Sequence of chain 60.A:
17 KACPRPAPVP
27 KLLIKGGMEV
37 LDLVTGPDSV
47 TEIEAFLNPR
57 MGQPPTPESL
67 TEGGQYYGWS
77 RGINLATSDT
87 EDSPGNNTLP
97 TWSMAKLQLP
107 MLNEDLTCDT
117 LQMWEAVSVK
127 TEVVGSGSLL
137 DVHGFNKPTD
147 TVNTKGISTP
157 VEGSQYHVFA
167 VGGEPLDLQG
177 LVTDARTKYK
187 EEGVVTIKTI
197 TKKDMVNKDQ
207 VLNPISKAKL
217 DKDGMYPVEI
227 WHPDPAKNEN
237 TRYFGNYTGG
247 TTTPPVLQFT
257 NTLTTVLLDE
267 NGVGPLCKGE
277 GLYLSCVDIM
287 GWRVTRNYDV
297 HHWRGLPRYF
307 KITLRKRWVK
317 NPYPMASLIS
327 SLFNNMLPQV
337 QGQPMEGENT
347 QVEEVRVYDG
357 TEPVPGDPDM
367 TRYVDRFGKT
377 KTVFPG

Sequence of chain 60.E:
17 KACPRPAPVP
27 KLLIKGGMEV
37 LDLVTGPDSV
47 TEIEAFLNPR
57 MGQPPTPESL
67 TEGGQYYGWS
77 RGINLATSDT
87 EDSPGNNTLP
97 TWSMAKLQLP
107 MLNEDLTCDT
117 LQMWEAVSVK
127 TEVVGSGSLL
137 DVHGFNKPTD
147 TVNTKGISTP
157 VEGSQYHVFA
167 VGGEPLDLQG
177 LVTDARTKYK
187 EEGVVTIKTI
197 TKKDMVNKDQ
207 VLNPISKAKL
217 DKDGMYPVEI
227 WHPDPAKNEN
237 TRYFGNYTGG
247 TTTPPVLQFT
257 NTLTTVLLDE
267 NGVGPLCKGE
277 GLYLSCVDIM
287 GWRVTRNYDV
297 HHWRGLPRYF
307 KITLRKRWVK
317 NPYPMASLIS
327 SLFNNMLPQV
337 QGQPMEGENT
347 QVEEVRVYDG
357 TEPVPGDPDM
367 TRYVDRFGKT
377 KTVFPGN

This small molecule binds to this protein.
Small molecule (SMILES): CC(=O)N[C@H]1[C@H]([C@H](O)[C@H](O)CO)O[C@@](O[C@H]2[C@@H](O)[C@@H](CO)O[C@@H](O[C@H]3[C@H](O)[C@@H](O)[C@H](O)O[C@@H]3CO)[C@@H]2O)(C(=O)O)C[C@@H]1O

Binding-site contacts:
Ligand atom O1B contacts residue TYR72 of chain 60.E at 3.7 Å.
Ligand atom O1B contacts residue ARG77 of chain 60.E at 2.8 Å (salt-bridge).
Ligand atom C1 contacts residue ARG77 of chain 60.E at 3.4 Å.
Ligand atom O4 contacts residue VAL296 of chain 60.E at 4.2 Å.
Ligand atom C3 contacts residue GLY78 of chain 60.E at 4.2 Å.
Ligand atom O1A contacts residue TYR72 of chain 60.E at 3.4 Å.
Ligand atom O4 contacts residue ILE79 of chain 60.E at 3.4 Å (h-bond).
Ligand atom O3 contacts residue VAL296 of chain 60.E at 4.2 Å.
Ligand atom C6 contacts residue ASN93 of chain 60.E at 3.5 Å.
Ligand atom C5 contacts residue TYR72 of chain 60.E at 3.5 Å (hydrophobic).
Ligand atom O4 contacts residue GLY78 of chain 60.E at 3.1 Å.
Ligand atom C11 contacts residue ASP85 of chain 60.A at 3.8 Å.
Ligand atom C3 contacts residue GLY78 of chain 60.E at 4.1 Å.
Ligand atom O6 contacts residue ASN93 of chain 60.E at 2.8 Å (h-bond).
Ligand atom O6 contacts residue THR94 of chain 60.E at 3.7 Å.
Ligand atom C5 contacts residue ASN93 of chain 60.E at 4.3 Å.
Ligand atom O10 contacts residue ASN293 of chain 60.E at 3.8 Å.
Ligand atom C2 contacts residue GLY78 of chain 60.E at 4.2 Å.
Ligand atom O4 contacts residue HIS298 of chain 60.E at 3.1 Å (h-bond).
Ligand atom O3 contacts residue GLY78 of chain 60.E at 3.6 Å.
Ligand atom C4 contacts residue TYR72 of chain 60.E at 3.2 Å (hydrophobic).
Ligand atom N5 contacts residue TYR72 of chain 60.E at 3.2 Å (h-bond).
Ligand atom C3 contacts residue HIS298 of chain 60.E at 3.6 Å.
Ligand atom C10 contacts residue TYR72 of chain 60.E at 4.2 Å (hydrophobic).
Ligand atom C4 contacts residue HIS298 of chain 60.E at 3.7 Å.
Ligand atom O10 contacts residue THR291 of chain 60.E at 4.0 Å.
Ligand atom O1A contacts residue ARG77 of chain 60.E at 3.1 Å (salt-bridge).
Ligand atom O6 contacts residue ARG77 of chain 60.E at 4.0 Å.
Ligand atom O6 contacts residue GLY78 of chain 60.E at 3.8 Å.
Ligand atom C1 contacts residue TYR72 of chain 60.E at 3.7 Å (hydrophobic).
Ligand atom C8 contacts residue TYR72 of chain 60.E at 4.2 Å (hydrophobic).
Ligand atom O4 contacts residue THR291 of chain 60.E at 3.4 Å.
Ligand atom O4 contacts residue TYR72 of chain 60.E at 3.9 Å.
Ligand atom C7 contacts residue TYR72 of chain 60.E at 4.2 Å (hydrophobic).
Ligand atom C3 contacts residue VAL296 of chain 60.E at 3.5 Å (hydrophobic).
Ligand atom O8 contacts residue TYR72 of chain 60.E at 3.2 Å (h-bond).
Ligand atom O1A contacts residue GLY78 of chain 60.E at 3.6 Å (h-bond).
Ligand atom C6 contacts residue TYR72 of chain 60.E at 3.5 Å (hydrophobic).
Ligand atom C4 contacts residue GLY78 of chain 60.E at 3.4 Å.
Ligand atom C4 contacts residue ARG77 of chain 60.E at 4.2 Å.